Sequence of chain 1.A:
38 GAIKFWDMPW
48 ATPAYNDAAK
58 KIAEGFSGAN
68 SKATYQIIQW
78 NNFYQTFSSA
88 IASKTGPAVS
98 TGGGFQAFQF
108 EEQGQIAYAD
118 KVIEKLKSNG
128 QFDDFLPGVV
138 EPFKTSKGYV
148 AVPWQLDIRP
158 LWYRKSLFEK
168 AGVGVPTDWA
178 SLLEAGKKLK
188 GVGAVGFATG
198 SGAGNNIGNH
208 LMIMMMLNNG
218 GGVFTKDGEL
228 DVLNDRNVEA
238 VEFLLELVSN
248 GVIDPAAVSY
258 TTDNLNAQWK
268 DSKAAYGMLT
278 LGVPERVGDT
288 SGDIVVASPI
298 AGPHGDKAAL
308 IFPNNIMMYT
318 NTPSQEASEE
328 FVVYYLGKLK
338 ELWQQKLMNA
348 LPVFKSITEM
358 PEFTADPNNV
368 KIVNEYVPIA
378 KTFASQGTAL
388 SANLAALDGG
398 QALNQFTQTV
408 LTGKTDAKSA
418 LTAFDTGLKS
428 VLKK

This protein binds this small molecule.
Small molecule (SMILES): OC[C@H]1O[C@@H](O[C@@H]2[C@@H](O)[C@H](O)O[C@H](CO)[C@H]2O)[C@H](O)[C@@H](O)[C@@H]1O

Binding-site contacts:
Ligand atom O6 contacts residue ASN203 of chain 1.A at 2.9 Å (h-bond).
Ligand atom O2 contacts residue TRP47 of chain 1.A at 3.5 Å.
Ligand atom C1 contacts residue TRP77 of chain 1.A at 3.9 Å (hydrophobic).
Ligand atom O3 contacts residue ASN311 of chain 1.A at 2.7 Å (h-bond).
Ligand atom O6 contacts residue ASP395 of chain 1.A at 2.5 Å (salt-bridge).
Ligand atom C3 contacts residue ASN311 of chain 1.A at 3.5 Å.
Ligand atom C2 contacts residue PHE309 of chain 1.A at 3.8 Å (hydrophobic).
Ligand atom O4 contacts residue TRP77 of chain 1.A at 3.8 Å.
Ligand atom O2 contacts residue ASP154 of chain 1.A at 2.6 Å (salt-bridge).
Ligand atom O3 contacts residue HIS207 of chain 1.A at 3.6 Å.
Ligand atom O6 contacts residue THR259 of chain 1.A at 3.8 Å.
Ligand atom O4 contacts residue ASN203 of chain 1.A at 2.9 Å (h-bond).
Ligand atom C6 contacts residue ASP395 of chain 1.A at 3.4 Å.
Ligand atom C3 contacts residue TRP77 of chain 1.A at 3.9 Å (hydrophobic).
Ligand atom O2 contacts residue PHE309 of chain 1.A at 3.8 Å.
Ligand atom C6 contacts residue ASN203 of chain 1.A at 3.8 Å.
Ligand atom O3 contacts residue PHE309 of chain 1.A at 3.2 Å.
Ligand atom C1 contacts residue ASP154 of chain 1.A at 3.9 Å.
Ligand atom O6 contacts residue ASN202 of chain 1.A at 3.5 Å (h-bond).
Ligand atom C4 contacts residue ASP395 of chain 1.A at 3.4 Å.
Ligand atom O1 contacts residue TRP47 of chain 1.A at 3.5 Å (h-bond).
Ligand atom O3 contacts residue ASP154 of chain 1.A at 3.1 Å (salt-bridge).
Ligand atom C6 contacts residue GLY201 of chain 1.A at 3.2 Å.
Ligand atom C2 contacts residue ASP154 of chain 1.A at 3.5 Å.
Ligand atom O2 contacts residue ASN311 of chain 1.A at 2.9 Å (h-bond).
Ligand atom O3 contacts residue ARG156 of chain 1.A at 3.2 Å (salt-bridge).
Ligand atom C5 contacts residue TRP77 of chain 1.A at 3.6 Å (hydrophobic).
Ligand atom C2 contacts residue ARG156 of chain 1.A at 3.7 Å.
Ligand atom C3 contacts residue ASP154 of chain 1.A at 3.9 Å.
Ligand atom O6 contacts residue HIS207 of chain 1.A at 2.8 Å (h-bond).
Ligand atom C4 contacts residue GLY101 of chain 1.A at 3.8 Å.
Ligand atom O4 contacts residue GLY100 of chain 1.A at 3.1 Å.
Ligand atom O3 contacts residue GLY101 of chain 1.A at 3.2 Å (h-bond).
Ligand atom O4 contacts residue GLY101 of chain 1.A at 2.8 Å (h-bond).
Ligand atom C6 contacts residue TRP77 of chain 1.A at 3.9 Å (hydrophobic).
Ligand atom O6 contacts residue GLY201 of chain 1.A at 3.6 Å (h-bond).
Ligand atom O4 contacts residue ASP395 of chain 1.A at 2.5 Å (salt-bridge).
Ligand atom O5 contacts residue HIS207 of chain 1.A at 3.4 Å.
Ligand atom C6 contacts residue THR259 of chain 1.A at 3.9 Å.
Ligand atom C3 contacts residue GLY101 of chain 1.A at 3.7 Å.